A small-molecule ligand and the protein it binds are described below.
Small molecule (SMILES): Cc1cc(Cn2ncn(-c3ccc(OC(F)(F)F)cc3)c2=O)cc(C)c1OC(C)(C)C(=O)O

Binding-site contacts:
Ligand atom O22 contacts residue HIS254 of chain 1.A at 3.0 Å (h-bond).
Ligand atom O25 contacts residue HIS128 of chain 1.A at 3.5 Å (h-bond).
Ligand atom C27 contacts residue CYS90 of chain 1.A at 3.8 Å (hydrophobic).
Ligand atom F31 contacts residue LEU60 of chain 1.A at 3.1 Å.
Ligand atom C27 contacts residue THR94 of chain 1.A at 3.4 Å.
Ligand atom N7 contacts residue CYS90 of chain 1.A at 3.3 Å (h-bond).
Ligand atom C13 contacts residue LEU135 of chain 1.A at 3.6 Å (hydrophobic).
Ligand atom C17 contacts residue HIS254 of chain 1.A at 3.4 Å.
Ligand atom F32 contacts residue VAL86 of chain 1.A at 3.7 Å.
Ligand atom C8 contacts residue CYS90 of chain 1.A at 3.3 Å (hydrophobic).
Ligand atom C16 contacts residue THR94 of chain 1.A at 3.8 Å.
Ligand atom N9 contacts residue CYS90 of chain 1.A at 3.7 Å.
Ligand atom C5 contacts residue CYS90 of chain 1.A at 3.7 Å (hydrophobic).
Ligand atom O26 contacts residue LEU274 of chain 1.A at 3.5 Å.
Ligand atom O29 contacts residue ARG89 of chain 1.A at 3.8 Å.
Ligand atom C24 contacts residue TYR278 of chain 1.A at 3.4 Å (hydrophobic).
Ligand atom O25 contacts residue TYR278 of chain 1.A at 2.3 Å (h-bond).
Ligand atom C24 contacts residue HIS254 of chain 1.A at 3.8 Å.
Ligand atom C2 contacts residue THR93 of chain 1.A at 3.5 Å.
Ligand atom C21 contacts residue PHE132 of chain 1.A at 3.6 Å (hydrophobic).
Ligand atom C11 contacts residue CYS90 of chain 1.A at 3.7 Å (hydrophobic).
Ligand atom F31 contacts residue TRP69 of chain 1.A at 3.2 Å.
Ligand atom C24 contacts residue HIS128 of chain 1.A at 3.7 Å.
Ligand atom F32 contacts residue ARG89 of chain 1.A at 3.1 Å.
Ligand atom O26 contacts residue HIS128 of chain 1.A at 3.2 Å (h-bond).
Ligand atom C20 contacts residue CYS90 of chain 1.A at 3.7 Å (hydrophobic).
Ligand atom C28 contacts residue PHE87 of chain 1.A at 3.6 Å (hydrophobic).
Ligand atom F31 contacts residue ARG89 of chain 1.A at 3.8 Å.
Ligand atom C2 contacts residue VAL146 of chain 1.A at 3.6 Å (hydrophobic).
Ligand atom C4 contacts residue CYS90 of chain 1.A at 3.6 Å (hydrophobic).
Ligand atom C19 contacts residue CYS90 of chain 1.A at 3.6 Å (hydrophobic).
Ligand atom F33 contacts residue VAL153 of chain 1.A at 3.3 Å.
Ligand atom C28 contacts residue MET258 of chain 1.A at 3.8 Å (hydrophobic).
Ligand atom O26 contacts residue THR94 of chain 1.A at 3.4 Å.
Ligand atom C21 contacts residue HIS128 of chain 1.A at 3.5 Å.
Ligand atom C15 contacts residue PHE132 of chain 1.A at 3.8 Å (hydrophobic).
Ligand atom C3 contacts residue THR93 of chain 1.A at 3.1 Å.
Ligand atom O25 contacts residue HIS254 of chain 1.A at 3.1 Å (h-bond).
Ligand atom C20 contacts residue PHE87 of chain 1.A at 3.8 Å (hydrophobic).
Ligand atom O29 contacts residue TRP69 of chain 1.A at 3.2 Å.

Sequence of chain 1.A:
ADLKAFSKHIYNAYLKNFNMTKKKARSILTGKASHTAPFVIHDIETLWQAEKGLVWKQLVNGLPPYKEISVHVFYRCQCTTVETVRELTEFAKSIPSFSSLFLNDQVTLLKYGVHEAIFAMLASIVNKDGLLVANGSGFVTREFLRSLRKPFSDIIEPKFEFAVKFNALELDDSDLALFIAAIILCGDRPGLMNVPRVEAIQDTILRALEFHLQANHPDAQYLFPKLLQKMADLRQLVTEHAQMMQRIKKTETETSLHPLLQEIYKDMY